This protein binds this small molecule.
Small molecule (SMILES): CC(=O)N[C@H]1CN[C@H](CO)[C@H](O)[C@@H]1O

Sequence of chain 1.A:
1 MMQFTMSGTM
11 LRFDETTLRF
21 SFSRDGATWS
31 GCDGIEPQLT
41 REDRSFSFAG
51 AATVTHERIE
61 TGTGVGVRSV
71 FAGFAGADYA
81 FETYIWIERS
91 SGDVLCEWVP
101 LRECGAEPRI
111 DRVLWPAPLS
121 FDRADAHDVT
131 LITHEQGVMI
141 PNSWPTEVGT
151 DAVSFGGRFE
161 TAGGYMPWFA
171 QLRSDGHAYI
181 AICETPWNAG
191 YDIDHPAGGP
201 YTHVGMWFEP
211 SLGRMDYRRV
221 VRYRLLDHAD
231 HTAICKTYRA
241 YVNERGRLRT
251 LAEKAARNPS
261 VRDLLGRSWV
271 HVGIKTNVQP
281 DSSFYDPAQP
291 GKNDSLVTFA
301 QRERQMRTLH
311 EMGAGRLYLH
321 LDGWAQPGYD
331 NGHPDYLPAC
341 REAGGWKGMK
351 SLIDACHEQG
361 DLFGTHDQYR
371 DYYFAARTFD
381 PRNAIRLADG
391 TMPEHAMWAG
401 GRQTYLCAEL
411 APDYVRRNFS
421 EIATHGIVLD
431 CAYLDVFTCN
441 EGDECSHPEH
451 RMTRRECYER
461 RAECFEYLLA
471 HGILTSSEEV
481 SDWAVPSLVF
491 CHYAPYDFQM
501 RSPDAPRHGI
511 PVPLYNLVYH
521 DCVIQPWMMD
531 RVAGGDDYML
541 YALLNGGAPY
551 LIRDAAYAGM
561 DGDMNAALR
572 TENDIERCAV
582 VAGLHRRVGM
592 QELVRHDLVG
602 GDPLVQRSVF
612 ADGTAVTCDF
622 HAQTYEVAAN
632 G

Binding-site contacts:
Ligand atom O6 contacts residue VAL436 of chain 1.A at 3.3 Å.
Ligand atom O3 contacts residue TYR329 of chain 1.A at 3.0 Å (h-bond).
Ligand atom C2 contacts residue TYR329 of chain 1.A at 3.7 Å (hydrophobic).
Ligand atom C4 contacts residue TRP398 of chain 1.A at 3.9 Å (hydrophobic).
Ligand atom O7 contacts residue TYR329 of chain 1.A at 3.6 Å (h-bond).
Ligand atom O6 contacts residue ASP371 of chain 1.A at 2.6 Å (salt-bridge).
Ligand atom O7 contacts residue HIS366 of chain 1.A at 3.4 Å.
Ligand atom C1 contacts residue ASP435 of chain 1.A at 3.2 Å.
Ligand atom O4 contacts residue TYR329 of chain 1.A at 2.8 Å (h-bond).
Ligand atom C6 contacts residue ASP371 of chain 1.A at 3.3 Å.
Ligand atom N5 contacts residue ASP435 of chain 1.A at 2.9 Å (salt-bridge).
Ligand atom O3 contacts residue ASP561 of chain 1.A at 2.7 Å (salt-bridge).
Ligand atom C5 contacts residue TRP398 of chain 1.A at 3.6 Å (hydrophobic).
Ligand atom O6 contacts residue TRP398 of chain 1.A at 3.4 Å (h-bond).
Ligand atom C2 contacts residue ASP561 of chain 1.A at 3.9 Å.
Ligand atom C4 contacts residue TYR557 of chain 1.A at 3.9 Å (hydrophobic).
Ligand atom C6 contacts residue TRP398 of chain 1.A at 3.3 Å (hydrophobic).
Ligand atom N5 contacts residue VAL436 of chain 1.A at 3.5 Å.
Ligand atom C8 contacts residue TYR493 of chain 1.A at 3.9 Å (hydrophobic).
Ligand atom C5 contacts residue ASP435 of chain 1.A at 3.8 Å.
Ligand atom C4 contacts residue ASP330 of chain 1.A at 3.2 Å.
Ligand atom O7 contacts residue TYR433 of chain 1.A at 3.4 Å (h-bond).
Ligand atom C4 contacts residue ASP435 of chain 1.A at 4.0 Å.
Ligand atom O4 contacts residue ASP435 of chain 1.A at 3.3 Å (salt-bridge).
Ligand atom C3 contacts residue TYR329 of chain 1.A at 3.7 Å (hydrophobic).
Ligand atom C8 contacts residue ASP561 of chain 1.A at 3.4 Å.
Ligand atom C7 contacts residue TYR433 of chain 1.A at 3.8 Å (hydrophobic).
Ligand atom C4 contacts residue TYR329 of chain 1.A at 3.8 Å (hydrophobic).
Ligand atom O3 contacts residue TYR557 of chain 1.A at 3.8 Å.
Ligand atom C8 contacts residue HIS492 of chain 1.A at 3.4 Å.
Ligand atom O7 contacts residue CA1 of chain 1.E at 3.6 Å.
Ligand atom O7 contacts residue ASP435 of chain 1.A at 4.0 Å.
Ligand atom O4 contacts residue ASP330 of chain 1.A at 2.4 Å (salt-bridge).
Ligand atom N2 contacts residue ASP561 of chain 1.A at 3.0 Å (salt-bridge).
Ligand atom C6 contacts residue ASP330 of chain 1.A at 3.7 Å.
Ligand atom C7 contacts residue ASP561 of chain 1.A at 3.3 Å.
Ligand atom C3 contacts residue ASP561 of chain 1.A at 3.5 Å.
Ligand atom O6 contacts residue GLN368 of chain 1.A at 3.8 Å.
Ligand atom C1 contacts residue GLU478 of chain 1.A at 3.4 Å.
Ligand atom C2 contacts residue ASP435 of chain 1.A at 3.5 Å.